Binding-site contacts:
Ligand atom C1 contacts residue ASN327 of chain 1.C at 1.4 Å.
Ligand atom C5 contacts residue ASN327 of chain 1.C at 3.7 Å.
Ligand atom C2 contacts residue ASN327 of chain 1.C at 2.5 Å.
Ligand atom C4 contacts residue GLN576 of chain 1.C at 4.1 Å.
Ligand atom C4 contacts residue ASN327 of chain 1.C at 4.2 Å.
Ligand atom C7 contacts residue GLN576 of chain 1.C at 4.0 Å.
Ligand atom C2 contacts residue GLN576 of chain 1.C at 4.0 Å.
Ligand atom O4 contacts residue THR577 of chain 1.C at 4.5 Å.
Ligand atom O5 contacts residue ASN327 of chain 1.C at 2.4 Å (h-bond).
Ligand atom O5 contacts residue GLN576 of chain 1.C at 3.7 Å.
Ligand atom O4 contacts residue GLN576 of chain 1.C at 4.4 Å.
Ligand atom C3 contacts residue ASN327 of chain 1.C at 3.8 Å.
Ligand atom N2 contacts residue ASN327 of chain 1.C at 2.9 Å (h-bond).
Ligand atom C3 contacts residue GLN576 of chain 1.C at 3.7 Å.
Ligand atom O7 contacts residue ASN327 of chain 1.C at 3.8 Å.
Ligand atom O7 contacts residue GLN576 of chain 1.C at 3.0 Å (h-bond).
Ligand atom O7 contacts residue PRO575 of chain 1.C at 3.6 Å (h-bond).
Ligand atom C5 contacts residue GLN576 of chain 1.C at 3.4 Å.
Ligand atom N2 contacts residue GLN576 of chain 1.C at 4.4 Å.
Ligand atom C1 contacts residue GLN576 of chain 1.C at 3.3 Å.
Ligand atom C7 contacts residue ASN327 of chain 1.C at 3.6 Å.

This protein binds this small molecule.
Small molecule (SMILES): CC(=O)N[C@@H]1[C@@H](O)[C@H](O)[C@@H](CO)O[C@H]1O

Sequence of chain 1.C:
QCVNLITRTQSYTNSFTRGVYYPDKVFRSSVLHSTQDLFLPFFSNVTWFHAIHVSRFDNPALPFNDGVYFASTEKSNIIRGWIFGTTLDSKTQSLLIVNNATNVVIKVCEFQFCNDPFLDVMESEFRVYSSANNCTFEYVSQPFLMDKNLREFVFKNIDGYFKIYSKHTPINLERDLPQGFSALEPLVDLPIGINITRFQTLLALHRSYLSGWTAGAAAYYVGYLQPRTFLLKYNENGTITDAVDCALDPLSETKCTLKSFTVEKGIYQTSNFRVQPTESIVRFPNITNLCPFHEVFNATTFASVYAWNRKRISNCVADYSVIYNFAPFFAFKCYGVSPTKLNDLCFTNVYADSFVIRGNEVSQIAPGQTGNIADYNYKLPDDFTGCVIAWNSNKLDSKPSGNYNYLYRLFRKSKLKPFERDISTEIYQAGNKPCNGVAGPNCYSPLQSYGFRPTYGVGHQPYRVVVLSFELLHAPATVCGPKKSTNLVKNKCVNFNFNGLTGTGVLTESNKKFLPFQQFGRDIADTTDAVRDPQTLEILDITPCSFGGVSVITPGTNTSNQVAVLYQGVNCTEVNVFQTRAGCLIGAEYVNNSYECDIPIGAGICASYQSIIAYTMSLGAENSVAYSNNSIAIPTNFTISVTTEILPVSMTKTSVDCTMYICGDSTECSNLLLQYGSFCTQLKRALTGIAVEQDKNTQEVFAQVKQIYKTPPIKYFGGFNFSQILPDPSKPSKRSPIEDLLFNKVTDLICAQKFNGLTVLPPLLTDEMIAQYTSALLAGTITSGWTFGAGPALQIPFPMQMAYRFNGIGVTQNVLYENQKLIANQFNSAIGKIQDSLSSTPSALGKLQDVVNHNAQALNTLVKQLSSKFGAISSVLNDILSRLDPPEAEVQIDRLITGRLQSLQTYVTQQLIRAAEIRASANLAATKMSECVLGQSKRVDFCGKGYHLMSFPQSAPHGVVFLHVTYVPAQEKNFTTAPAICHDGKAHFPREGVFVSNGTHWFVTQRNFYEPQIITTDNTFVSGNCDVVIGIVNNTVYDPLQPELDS